Sequence of chain 1.A:
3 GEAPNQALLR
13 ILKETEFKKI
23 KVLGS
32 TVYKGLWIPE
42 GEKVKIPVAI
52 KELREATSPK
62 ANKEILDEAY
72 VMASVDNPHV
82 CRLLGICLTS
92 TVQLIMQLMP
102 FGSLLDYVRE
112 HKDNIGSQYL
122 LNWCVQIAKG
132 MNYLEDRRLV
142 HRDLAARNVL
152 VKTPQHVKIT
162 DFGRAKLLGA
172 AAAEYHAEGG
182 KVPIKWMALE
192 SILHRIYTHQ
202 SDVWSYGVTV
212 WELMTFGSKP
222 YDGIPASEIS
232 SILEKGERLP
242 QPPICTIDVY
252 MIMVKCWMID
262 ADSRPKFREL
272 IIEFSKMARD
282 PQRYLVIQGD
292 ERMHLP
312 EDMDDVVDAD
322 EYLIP

Binding-site contacts:
Ligand atom C10 contacts residue MET100 of chain 1.A at 3.7 Å (hydrophobic).
Ligand atom C06 contacts residue LEU99 of chain 1.A at 3.9 Å (hydrophobic).
Ligand atom C10 contacts residue GLN98 of chain 1.A at 3.6 Å.
Ligand atom C06 contacts residue ALA50 of chain 1.A at 3.9 Å (hydrophobic).
Ligand atom N05 contacts residue ALA50 of chain 1.A at 3.5 Å.
Ligand atom N05 contacts residue MET100 of chain 1.A at 2.6 Å (h-bond).
Ligand atom N11 contacts residue ALA50 of chain 1.A at 4.1 Å.
Ligand atom C09 contacts residue ALA50 of chain 1.A at 3.9 Å (hydrophobic).
Ligand atom C04 contacts residue CYS82 of chain 1.A at 3.9 Å (hydrophobic).
Ligand atom C07 contacts residue LEU25 of chain 1.A at 3.9 Å (hydrophobic).
Ligand atom C06 contacts residue LEU25 of chain 1.A at 4.2 Å (hydrophobic).
Ligand atom N11 contacts residue LEU151 of chain 1.A at 3.5 Å.
Ligand atom C15 contacts residue VAL33 of chain 1.A at 3.9 Å (hydrophobic).
Ligand atom C04 contacts residue MET97 of chain 1.A at 4.0 Å (hydrophobic).
Ligand atom C03 contacts residue LEU151 of chain 1.A at 4.2 Å (hydrophobic).
Ligand atom O02 contacts residue LEU151 of chain 1.A at 3.3 Å.
Ligand atom N05 contacts residue LEU99 of chain 1.A at 3.5 Å.
Ligand atom C07 contacts residue ALA50 of chain 1.A at 4.2 Å (hydrophobic).
Ligand atom C17 contacts residue VAL33 of chain 1.A at 3.5 Å (hydrophobic).
Ligand atom C12 contacts residue VAL33 of chain 1.A at 3.9 Å (hydrophobic).
Ligand atom C04 contacts residue MET100 of chain 1.A at 4.2 Å (hydrophobic).
Ligand atom C09 contacts residue LEU151 of chain 1.A at 3.5 Å (hydrophobic).
Ligand atom C08 contacts residue ALA50 of chain 1.A at 4.2 Å (hydrophobic).
Ligand atom C06 contacts residue MET100 of chain 1.A at 3.2 Å (hydrophobic).
Ligand atom N11 contacts residue MET100 of chain 1.A at 3.5 Å.
Ligand atom C03 contacts residue MET97 of chain 1.A at 3.6 Å (hydrophobic).
Ligand atom O02 contacts residue THR161 of chain 1.A at 3.9 Å.
Ligand atom O02 contacts residue MET97 of chain 1.A at 3.7 Å.
Ligand atom C04 contacts residue LEU151 of chain 1.A at 3.3 Å (hydrophobic).
Ligand atom C10 contacts residue LEU151 of chain 1.A at 3.6 Å (hydrophobic).
Ligand atom C10 contacts residue ALA50 of chain 1.A at 3.6 Å (hydrophobic).
Ligand atom N05 contacts residue GLN98 of chain 1.A at 3.6 Å.
Ligand atom C03 contacts residue CYS82 of chain 1.A at 2.9 Å (hydrophobic).
Ligand atom C07 contacts residue MET100 of chain 1.A at 4.0 Å (hydrophobic).
Ligand atom C03 contacts residue GLN98 of chain 1.A at 3.5 Å.
Ligand atom C16 contacts residue VAL33 of chain 1.A at 3.3 Å (hydrophobic).
Ligand atom N11 contacts residue GLN98 of chain 1.A at 2.8 Å (h-bond).
Ligand atom C04 contacts residue GLN98 of chain 1.A at 3.6 Å.
Ligand atom C01 contacts residue CYS82 of chain 1.A at 1.8 Å (hydrophobic).
Ligand atom C01 contacts residue THR161 of chain 1.A at 3.7 Å.

This small molecule binds to this protein.
Small molecule (SMILES): C=CC(=O)Nc1cc(-c2ccccc2)ccn1